Binding-site contacts:
Ligand atom C07 contacts residue SER289 of chain 1.A at 3.8 Å.
Ligand atom C03 contacts residue TRP291 of chain 1.A at 3.9 Å (hydrophobic).
Ligand atom C03 contacts residue HEM1 of chain 1.C at 3.3 Å.
Ligand atom F13 contacts residue ARG185 of chain 1.A at 3.0 Å.
Ligand atom C22 contacts residue H4B1 of chain 1.D at 3.9 Å.
Ligand atom C03 contacts residue PRO269 of chain 1.A at 3.8 Å (hydrophobic).
Ligand atom C15 contacts residue GLN182 of chain 1.A at 3.2 Å.
Ligand atom C02 contacts residue TRP291 of chain 1.A at 3.7 Å (hydrophobic).
Ligand atom C02 contacts residue PRO269 of chain 1.A at 3.7 Å (hydrophobic).
Ligand atom C07 contacts residue GLY290 of chain 1.A at 3.4 Å.
Ligand atom C04 contacts residue HEM1 of chain 1.C at 3.9 Å.
Ligand atom C13 contacts residue GLN182 of chain 1.A at 3.5 Å.
Ligand atom C14 contacts residue GLN182 of chain 1.A at 3.2 Å.
Ligand atom C23 contacts residue MET40 of chain 1.A at 3.8 Å (hydrophobic).
Ligand atom F13 contacts residue GLN182 of chain 1.A at 3.9 Å.
Ligand atom N01 contacts residue PRO269 of chain 1.A at 3.9 Å.
Ligand atom C02 contacts residue GLU296 of chain 1.A at 3.5 Å.
Ligand atom N02 contacts residue PRO269 of chain 1.A at 3.8 Å.
Ligand atom F12 contacts residue TYR292 of chain 1.A at 2.9 Å.
Ligand atom C08 contacts residue GLU296 of chain 1.A at 3.4 Å.
Ligand atom C05 contacts residue VAL271 of chain 1.A at 3.9 Å (hydrophobic).
Ligand atom F12 contacts residue PRO269 of chain 1.A at 3.8 Å.
Ligand atom C07 contacts residue PHE288 of chain 1.A at 3.7 Å (hydrophobic).
Ligand atom C14 contacts residue ARG185 of chain 1.A at 3.6 Å.
Ligand atom C08 contacts residue VAL271 of chain 1.A at 3.9 Å (hydrophobic).
Ligand atom C16 contacts residue GLN182 of chain 1.A at 3.9 Å.
Ligand atom N02 contacts residue HEM1 of chain 1.C at 3.5 Å.
Ligand atom C09 contacts residue PRO269 of chain 1.A at 3.8 Å (hydrophobic).
Ligand atom F13 contacts residue TYR266 of chain 1.A at 3.0 Å.
Ligand atom C12 contacts residue GLN182 of chain 1.A at 3.7 Å.
Ligand atom N01 contacts residue GLU296 of chain 1.A at 2.7 Å (salt-bridge).
Ligand atom C17 contacts residue GLN182 of chain 1.A at 3.3 Å.
Ligand atom C07 contacts residue HEM1 of chain 1.C at 3.3 Å.
Ligand atom N02 contacts residue GLU296 of chain 1.A at 2.7 Å (salt-bridge).
Ligand atom N02 contacts residue TRP291 of chain 1.A at 2.7 Å (h-bond).
Ligand atom N02 contacts residue TYR292 of chain 1.A at 3.6 Å.
Ligand atom C02 contacts residue HEM1 of chain 1.C at 3.7 Å.
Ligand atom C06 contacts residue GLU296 of chain 1.A at 3.5 Å.
Ligand atom C09 contacts residue GLU296 of chain 1.A at 3.7 Å.
Ligand atom C08 contacts residue HEM1 of chain 1.C at 3.8 Å.

Sequence of chain 1.A:
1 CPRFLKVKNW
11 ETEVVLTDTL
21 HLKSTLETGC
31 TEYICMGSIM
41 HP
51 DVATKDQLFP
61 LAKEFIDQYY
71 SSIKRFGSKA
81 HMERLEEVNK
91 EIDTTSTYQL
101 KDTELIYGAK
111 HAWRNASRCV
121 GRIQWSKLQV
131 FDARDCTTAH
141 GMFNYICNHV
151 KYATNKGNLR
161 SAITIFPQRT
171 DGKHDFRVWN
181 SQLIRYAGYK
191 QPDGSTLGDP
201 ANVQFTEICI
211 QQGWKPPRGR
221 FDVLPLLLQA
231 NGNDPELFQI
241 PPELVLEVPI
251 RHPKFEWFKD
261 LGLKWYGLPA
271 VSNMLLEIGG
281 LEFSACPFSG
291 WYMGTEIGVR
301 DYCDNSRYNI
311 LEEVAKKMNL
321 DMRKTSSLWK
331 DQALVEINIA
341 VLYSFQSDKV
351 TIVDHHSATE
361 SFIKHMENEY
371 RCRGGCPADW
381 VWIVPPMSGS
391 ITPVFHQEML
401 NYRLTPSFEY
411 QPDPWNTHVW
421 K

A protein and the small-molecule ligand that binds it are described below.
Small molecule (SMILES): Cc1cc(N)nc(CCc2cc(CC[C@@H]3CCCN3C)cc(F)c2F)c1